A protein and the small-molecule ligand that binds it are described below.
Small molecule (SMILES): CC(C)C[C@H](N)C(=O)N[C@H](C=O)Cc1ccc(OP(=O)(O)O)cc1

Binding-site contacts:
Ligand atom CG contacts residue ILE85 of chain 1.B at 3.7 Å (hydrophobic).
Ligand atom P contacts residue ARG119 of chain 1.A at 3.5 Å.
Ligand atom O contacts residue GLY82 of chain 1.B at 4.0 Å.
Ligand atom CE2 contacts residue THR59 of chain 1.B at 4.0 Å.
Ligand atom N contacts residue GLY83 of chain 1.B at 3.5 Å.
Ligand atom CA contacts residue GLY83 of chain 1.B at 4.0 Å.
Ligand atom OH contacts residue THR59 of chain 1.B at 3.6 Å.
Ligand atom P contacts residue THR59 of chain 1.B at 3.8 Å.
Ligand atom CE1 contacts residue ILE85 of chain 1.B at 3.5 Å (hydrophobic).
Ligand atom O1P contacts residue THR59 of chain 1.B at 2.8 Å (h-bond).
Ligand atom O3P contacts residue THR59 of chain 1.B at 3.6 Å.
Ligand atom O3P contacts residue TYR129 of chain 1.B at 3.7 Å.
Ligand atom CB contacts residue GLY83 of chain 1.B at 3.9 Å.
Ligand atom O1P contacts residue ARG119 of chain 1.A at 2.8 Å (salt-bridge).
Ligand atom N contacts residue GLY83 of chain 1.B at 4.0 Å.
Ligand atom O contacts residue TYR81 of chain 1.B at 3.3 Å.
Ligand atom CB contacts residue ILE85 of chain 1.B at 3.9 Å (hydrophobic).
Ligand atom O contacts residue GLY83 of chain 1.B at 2.9 Å (h-bond).
Ligand atom O2P contacts residue TYR129 of chain 1.B at 3.6 Å.
Ligand atom CE2 contacts residue ASN78 of chain 1.B at 3.8 Å.
Ligand atom OH contacts residue HIS61 of chain 1.B at 3.4 Å (h-bond).
Ligand atom O contacts residue ASN78 of chain 1.B at 3.2 Å (h-bond).
Ligand atom CE2 contacts residue ILE77 of chain 1.B at 3.9 Å (hydrophobic).
Ligand atom O1P contacts residue TYR129 of chain 1.B at 3.9 Å.
Ligand atom P contacts residue HIS61 of chain 1.B at 3.8 Å.
Ligand atom O1P contacts residue ARG125 of chain 1.B at 2.9 Å (salt-bridge).
Ligand atom CD2 contacts residue GLY83 of chain 1.B at 3.5 Å.
Ligand atom CD2 contacts residue ASN78 of chain 1.B at 3.6 Å.
Ligand atom O2P contacts residue ILE85 of chain 1.B at 3.8 Å.
Ligand atom CZ contacts residue THR59 of chain 1.B at 4.0 Å.
Ligand atom O1P contacts residue HIS61 of chain 1.B at 2.9 Å (h-bond).
Ligand atom OH contacts residue ILE85 of chain 1.B at 3.9 Å.
Ligand atom P contacts residue TYR129 of chain 1.B at 3.8 Å.
Ligand atom O2P contacts residue ARG119 of chain 1.A at 2.9 Å (salt-bridge).
Ligand atom C contacts residue GLY83 of chain 1.B at 3.4 Å.
Ligand atom P contacts residue ARG125 of chain 1.B at 3.7 Å.
Ligand atom CB contacts residue TYR81 of chain 1.B at 3.9 Å (hydrophobic).
Ligand atom O3P contacts residue ARG125 of chain 1.B at 2.7 Å (salt-bridge).
Ligand atom CD1 contacts residue ILE85 of chain 1.B at 3.6 Å (hydrophobic).
Ligand atom CZ contacts residue ILE85 of chain 1.B at 3.6 Å (hydrophobic).

Sequence of chain 1.A:
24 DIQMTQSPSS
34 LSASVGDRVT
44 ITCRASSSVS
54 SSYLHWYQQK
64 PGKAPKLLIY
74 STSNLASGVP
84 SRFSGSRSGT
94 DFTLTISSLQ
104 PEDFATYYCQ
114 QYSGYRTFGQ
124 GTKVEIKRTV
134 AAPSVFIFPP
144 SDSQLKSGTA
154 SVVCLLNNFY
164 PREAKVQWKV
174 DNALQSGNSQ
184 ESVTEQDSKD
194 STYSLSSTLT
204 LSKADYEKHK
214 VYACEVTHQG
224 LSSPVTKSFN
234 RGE

Sequence of chain 1.B:
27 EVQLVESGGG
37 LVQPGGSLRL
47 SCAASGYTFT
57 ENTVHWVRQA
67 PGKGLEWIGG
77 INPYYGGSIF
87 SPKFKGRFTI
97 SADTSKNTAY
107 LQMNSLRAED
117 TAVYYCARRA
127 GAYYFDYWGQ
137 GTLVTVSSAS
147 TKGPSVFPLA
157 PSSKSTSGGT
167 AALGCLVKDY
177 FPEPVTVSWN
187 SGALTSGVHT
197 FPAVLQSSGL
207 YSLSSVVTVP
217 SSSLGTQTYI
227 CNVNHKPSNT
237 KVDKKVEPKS